The small molecule below binds the protein below.
Small molecule (SMILES): CC(=O)N[C@@H]1[C@@H](O)[C@H](O)[C@@H](CO)O[C@H]1O

Binding-site contacts:
Ligand atom C3 contacts residue ASN59 of chain 1.B at 4.0 Å.
Ligand atom C2 contacts residue ASN59 of chain 1.B at 2.8 Å.
Ligand atom N2 contacts residue SER61 of chain 1.B at 4.3 Å.
Ligand atom C1 contacts residue ASN59 of chain 1.B at 1.7 Å.
Ligand atom O7 contacts residue SER61 of chain 1.B at 3.9 Å.
Ligand atom C8 contacts residue SER61 of chain 1.B at 4.4 Å.
Ligand atom N2 contacts residue ASN59 of chain 1.B at 3.6 Å.
Ligand atom C7 contacts residue SER61 of chain 1.B at 4.0 Å.
Ligand atom C4 contacts residue ASN59 of chain 1.B at 4.3 Å.
Ligand atom O5 contacts residue ASN59 of chain 1.B at 2.4 Å (h-bond).
Ligand atom C5 contacts residue ASN59 of chain 1.B at 3.8 Å.

Sequence of chain 1.B:
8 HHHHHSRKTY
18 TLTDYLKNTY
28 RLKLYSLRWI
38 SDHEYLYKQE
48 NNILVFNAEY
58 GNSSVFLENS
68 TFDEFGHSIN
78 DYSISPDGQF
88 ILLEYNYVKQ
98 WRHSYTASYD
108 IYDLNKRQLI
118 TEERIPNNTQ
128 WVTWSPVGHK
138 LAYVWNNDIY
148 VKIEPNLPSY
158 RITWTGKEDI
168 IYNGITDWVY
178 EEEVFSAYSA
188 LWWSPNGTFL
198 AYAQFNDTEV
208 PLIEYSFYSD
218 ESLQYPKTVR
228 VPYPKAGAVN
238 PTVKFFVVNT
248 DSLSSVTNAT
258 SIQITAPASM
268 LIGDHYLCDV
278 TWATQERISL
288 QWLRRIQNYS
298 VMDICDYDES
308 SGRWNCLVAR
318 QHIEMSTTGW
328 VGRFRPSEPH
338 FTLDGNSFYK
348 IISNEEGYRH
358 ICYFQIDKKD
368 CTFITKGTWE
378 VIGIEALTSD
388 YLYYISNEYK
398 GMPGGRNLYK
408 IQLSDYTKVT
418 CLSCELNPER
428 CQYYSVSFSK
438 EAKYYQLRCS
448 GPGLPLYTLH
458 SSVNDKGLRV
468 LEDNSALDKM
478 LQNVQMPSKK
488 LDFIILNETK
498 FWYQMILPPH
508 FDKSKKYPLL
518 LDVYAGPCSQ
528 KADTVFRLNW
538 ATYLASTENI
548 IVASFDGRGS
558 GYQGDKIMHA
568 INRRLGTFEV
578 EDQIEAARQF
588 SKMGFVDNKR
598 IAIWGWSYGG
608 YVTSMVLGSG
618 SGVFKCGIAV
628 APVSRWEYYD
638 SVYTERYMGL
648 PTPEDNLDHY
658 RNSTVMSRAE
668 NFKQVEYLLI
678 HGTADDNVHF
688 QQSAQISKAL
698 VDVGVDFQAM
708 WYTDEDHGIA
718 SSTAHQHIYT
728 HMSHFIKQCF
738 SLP